Binding-site contacts:
Ligand atom O20 contacts residue ARG93 of chain 1.A at 2.9 Å (salt-bridge).
Ligand atom O4 contacts residue HIS32 of chain 1.A at 3.0 Å.
Ligand atom C5 contacts residue ALA193 of chain 1.A at 3.5 Å (hydrophobic).
Ligand atom N19 contacts residue HIS72 of chain 1.A at 3.7 Å.
Ligand atom O20 contacts residue GLN208 of chain 1.A at 3.2 Å (h-bond).
Ligand atom O12 contacts residue HIS32 of chain 1.A at 3.7 Å.
Ligand atom O18 contacts residue SER480 of chain 1.A at 2.7 Å (h-bond).
Ligand atom C19 contacts residue GLY238 of chain 1.A at 3.4 Å.
Ligand atom O17 contacts residue ALA193 of chain 1.A at 3.7 Å.
Ligand atom O16 contacts residue HIS72 of chain 1.A at 3.1 Å (h-bond).
Ligand atom C2 contacts residue GLU280 of chain 1.A at 3.6 Å.
Ligand atom O17 contacts residue SER480 of chain 1.A at 3.7 Å.
Ligand atom O8 contacts residue GLY189 of chain 1.A at 3.0 Å (h-bond).
Ligand atom O12 contacts residue ALA193 of chain 1.A at 3.4 Å.
Ligand atom O20 contacts residue GLN282 of chain 1.A at 2.9 Å (h-bond).
Ligand atom C10 contacts residue ALA193 of chain 1.A at 3.6 Å (hydrophobic).
Ligand atom C19 contacts residue GLN208 of chain 1.A at 3.7 Å.
Ligand atom C19 contacts residue ARG93 of chain 1.A at 3.6 Å.
Ligand atom C1 contacts residue GLY189 of chain 1.A at 3.8 Å.
Ligand atom P15 contacts residue ASN73 of chain 1.A at 3.7 Å.
Ligand atom O20 contacts residue GLY238 of chain 1.A at 3.8 Å.
Ligand atom O8 contacts residue ALA190 of chain 1.A at 3.4 Å (h-bond).
Ligand atom O8 contacts residue GLU280 of chain 1.A at 2.7 Å (salt-bridge).
Ligand atom C3 contacts residue ALA239 of chain 1.A at 3.7 Å (hydrophobic).
Ligand atom O22 contacts residue ACP1 of chain 1.F at 2.9 Å (h-bond).
Ligand atom N24 contacts residue HIS72 of chain 1.A at 3.4 Å (h-bond).
Ligand atom O6 contacts residue PRO75 of chain 1.A at 3.1 Å.
Ligand atom O22 contacts residue HIS32 of chain 1.A at 3.0 Å (h-bond).
Ligand atom C21 contacts residue ACP1 of chain 1.F at 3.7 Å.
Ligand atom O16 contacts residue ASN73 of chain 1.A at 2.8 Å (h-bond).
Ligand atom C2 contacts residue GLN208 of chain 1.A at 3.6 Å.
Ligand atom O22 contacts residue ALA239 of chain 1.A at 3.6 Å.
Ligand atom C3 contacts residue HIS32 of chain 1.A at 3.5 Å.
Ligand atom O17 contacts residue HIS74 of chain 1.A at 2.6 Å (h-bond).
Ligand atom O17 contacts residue ASN73 of chain 1.A at 3.5 Å (h-bond).
Ligand atom C10 contacts residue PRO75 of chain 1.A at 3.6 Å (hydrophobic).
Ligand atom O16 contacts residue SER71 of chain 1.A at 2.9 Å (h-bond).
Ligand atom O6 contacts residue GLY189 of chain 1.A at 3.0 Å (h-bond).
Ligand atom C1 contacts residue PRO75 of chain 1.A at 3.5 Å (hydrophobic).
Ligand atom P15 contacts residue SER480 of chain 1.A at 3.5 Å.

Sequence of chain 1.A:
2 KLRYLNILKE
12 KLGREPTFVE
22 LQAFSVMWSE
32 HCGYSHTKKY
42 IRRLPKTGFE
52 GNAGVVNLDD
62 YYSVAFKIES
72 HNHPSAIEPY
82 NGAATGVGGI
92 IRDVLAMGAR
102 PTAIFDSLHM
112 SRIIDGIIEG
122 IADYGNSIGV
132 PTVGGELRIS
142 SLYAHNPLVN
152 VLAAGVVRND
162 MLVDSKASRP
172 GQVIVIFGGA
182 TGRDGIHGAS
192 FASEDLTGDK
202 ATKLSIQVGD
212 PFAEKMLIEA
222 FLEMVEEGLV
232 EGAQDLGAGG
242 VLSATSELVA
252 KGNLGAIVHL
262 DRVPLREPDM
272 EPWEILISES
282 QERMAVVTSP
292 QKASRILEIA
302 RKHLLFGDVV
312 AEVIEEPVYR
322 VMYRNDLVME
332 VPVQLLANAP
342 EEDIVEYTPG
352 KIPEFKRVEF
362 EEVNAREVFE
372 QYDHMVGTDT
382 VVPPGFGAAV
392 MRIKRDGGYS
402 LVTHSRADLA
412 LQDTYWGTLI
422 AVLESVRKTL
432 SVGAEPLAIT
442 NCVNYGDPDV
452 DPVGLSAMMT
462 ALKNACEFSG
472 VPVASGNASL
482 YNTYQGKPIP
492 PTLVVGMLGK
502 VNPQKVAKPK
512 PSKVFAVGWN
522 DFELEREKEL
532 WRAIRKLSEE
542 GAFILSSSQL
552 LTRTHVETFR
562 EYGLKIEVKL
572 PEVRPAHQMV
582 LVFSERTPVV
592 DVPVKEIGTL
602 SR

This protein binds this small molecule.
Small molecule (SMILES): O=CNCC(=O)N[C@@H]1O[C@H](COP(=O)(O)O)[C@@H](O)[C@H]1O